Sequence of chain 1.A:
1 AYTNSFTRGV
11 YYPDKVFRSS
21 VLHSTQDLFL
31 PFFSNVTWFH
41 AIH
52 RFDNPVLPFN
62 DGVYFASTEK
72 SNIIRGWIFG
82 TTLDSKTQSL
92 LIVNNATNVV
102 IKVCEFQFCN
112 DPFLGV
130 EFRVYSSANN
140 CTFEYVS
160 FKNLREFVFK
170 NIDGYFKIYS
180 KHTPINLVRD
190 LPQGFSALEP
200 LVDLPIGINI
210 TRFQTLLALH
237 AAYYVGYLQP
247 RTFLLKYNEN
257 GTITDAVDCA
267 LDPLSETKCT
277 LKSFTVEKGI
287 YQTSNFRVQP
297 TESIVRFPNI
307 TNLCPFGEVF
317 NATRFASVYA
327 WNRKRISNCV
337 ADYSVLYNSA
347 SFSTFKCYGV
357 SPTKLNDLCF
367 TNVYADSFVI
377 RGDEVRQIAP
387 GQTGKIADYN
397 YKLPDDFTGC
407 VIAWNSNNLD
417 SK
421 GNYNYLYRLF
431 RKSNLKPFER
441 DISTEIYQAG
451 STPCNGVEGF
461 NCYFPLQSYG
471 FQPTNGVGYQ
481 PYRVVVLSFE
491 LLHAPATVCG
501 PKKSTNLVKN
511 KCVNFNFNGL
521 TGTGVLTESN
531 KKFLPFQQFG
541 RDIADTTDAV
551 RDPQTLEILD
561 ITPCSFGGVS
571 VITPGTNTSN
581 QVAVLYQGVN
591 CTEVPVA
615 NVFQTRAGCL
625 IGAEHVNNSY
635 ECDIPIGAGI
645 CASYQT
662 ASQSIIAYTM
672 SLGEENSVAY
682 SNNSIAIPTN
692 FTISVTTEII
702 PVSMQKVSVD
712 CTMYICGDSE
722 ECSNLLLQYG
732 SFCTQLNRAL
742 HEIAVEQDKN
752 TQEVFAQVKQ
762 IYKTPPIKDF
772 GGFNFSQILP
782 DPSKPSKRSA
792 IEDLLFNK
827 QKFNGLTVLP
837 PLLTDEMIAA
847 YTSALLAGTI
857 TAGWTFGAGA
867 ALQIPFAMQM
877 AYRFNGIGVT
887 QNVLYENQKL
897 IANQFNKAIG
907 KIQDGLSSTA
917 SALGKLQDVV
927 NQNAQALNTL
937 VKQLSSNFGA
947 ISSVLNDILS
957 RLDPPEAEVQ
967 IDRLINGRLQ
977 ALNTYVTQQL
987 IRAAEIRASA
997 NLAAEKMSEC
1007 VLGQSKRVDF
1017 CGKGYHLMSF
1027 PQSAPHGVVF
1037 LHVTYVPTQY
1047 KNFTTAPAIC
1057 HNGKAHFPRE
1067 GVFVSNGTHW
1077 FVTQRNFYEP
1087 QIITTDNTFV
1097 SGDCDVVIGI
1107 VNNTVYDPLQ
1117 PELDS

The small molecule below binds the protein below.
Small molecule (SMILES): CC(=O)N[C@@H]1[C@@H](O)[C@H](O)[C@@H](CO)O[C@H]1O

Binding-site contacts:
Ligand atom C4 contacts residue ASN683 of chain 1.C at 4.2 Å.
Ligand atom C2 contacts residue ASN683 of chain 1.C at 2.4 Å.
Ligand atom C3 contacts residue ASN683 of chain 1.C at 3.8 Å.
Ligand atom C8 contacts residue ASN683 of chain 1.C at 4.5 Å.
Ligand atom O6 contacts residue ASN684 of chain 1.C at 3.7 Å.
Ligand atom C6 contacts residue ASN683 of chain 1.C at 4.3 Å.
Ligand atom O5 contacts residue ASN683 of chain 1.C at 2.4 Å (h-bond).
Ligand atom O6 contacts residue ASN683 of chain 1.C at 3.8 Å.
Ligand atom O7 contacts residue TYR681 of chain 1.C at 3.6 Å.
Ligand atom O7 contacts residue ASN683 of chain 1.C at 3.8 Å.
Ligand atom C6 contacts residue ASN684 of chain 1.C at 4.2 Å.
Ligand atom C1 contacts residue ASN683 of chain 1.C at 1.4 Å.
Ligand atom C8 contacts residue ASP770 of chain 1.A at 3.2 Å.
Ligand atom C5 contacts residue ASN683 of chain 1.C at 3.7 Å.
Ligand atom N2 contacts residue ASN683 of chain 1.C at 2.8 Å (h-bond).
Ligand atom C7 contacts residue ASN683 of chain 1.C at 3.5 Å.

Sequence of chain 1.C:
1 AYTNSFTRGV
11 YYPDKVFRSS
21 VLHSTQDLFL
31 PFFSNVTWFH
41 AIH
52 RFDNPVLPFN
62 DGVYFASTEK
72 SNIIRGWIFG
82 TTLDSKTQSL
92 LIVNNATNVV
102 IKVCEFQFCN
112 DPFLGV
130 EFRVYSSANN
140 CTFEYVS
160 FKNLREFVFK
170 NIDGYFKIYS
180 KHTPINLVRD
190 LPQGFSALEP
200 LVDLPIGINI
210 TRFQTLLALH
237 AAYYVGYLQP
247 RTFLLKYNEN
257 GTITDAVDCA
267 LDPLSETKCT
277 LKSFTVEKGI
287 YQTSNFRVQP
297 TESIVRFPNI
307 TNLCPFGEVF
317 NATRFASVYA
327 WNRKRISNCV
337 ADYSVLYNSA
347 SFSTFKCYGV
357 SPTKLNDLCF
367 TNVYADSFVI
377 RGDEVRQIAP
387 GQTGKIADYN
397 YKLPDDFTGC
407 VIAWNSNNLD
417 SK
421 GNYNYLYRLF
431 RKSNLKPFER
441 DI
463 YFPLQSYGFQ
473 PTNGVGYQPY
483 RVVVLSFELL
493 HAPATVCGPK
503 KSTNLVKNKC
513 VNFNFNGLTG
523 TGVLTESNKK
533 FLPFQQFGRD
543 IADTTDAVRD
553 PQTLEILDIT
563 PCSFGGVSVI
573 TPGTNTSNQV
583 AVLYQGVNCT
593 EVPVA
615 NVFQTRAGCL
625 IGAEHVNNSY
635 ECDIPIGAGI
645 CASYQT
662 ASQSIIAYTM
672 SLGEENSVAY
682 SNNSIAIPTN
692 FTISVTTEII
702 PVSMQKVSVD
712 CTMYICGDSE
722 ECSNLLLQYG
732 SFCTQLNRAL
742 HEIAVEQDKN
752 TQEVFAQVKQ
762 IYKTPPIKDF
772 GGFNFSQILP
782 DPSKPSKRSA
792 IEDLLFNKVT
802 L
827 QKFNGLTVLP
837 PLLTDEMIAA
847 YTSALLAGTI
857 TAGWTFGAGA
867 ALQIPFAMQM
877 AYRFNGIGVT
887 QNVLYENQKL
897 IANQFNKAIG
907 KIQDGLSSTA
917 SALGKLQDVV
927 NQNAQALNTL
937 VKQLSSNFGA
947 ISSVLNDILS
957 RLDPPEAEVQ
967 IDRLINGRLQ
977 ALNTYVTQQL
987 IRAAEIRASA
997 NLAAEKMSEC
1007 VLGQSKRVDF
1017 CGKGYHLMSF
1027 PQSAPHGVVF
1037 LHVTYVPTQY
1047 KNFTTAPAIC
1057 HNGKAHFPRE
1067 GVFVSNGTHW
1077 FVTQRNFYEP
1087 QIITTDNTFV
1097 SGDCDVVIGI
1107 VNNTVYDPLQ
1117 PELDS